Sequence of chain 1.G:
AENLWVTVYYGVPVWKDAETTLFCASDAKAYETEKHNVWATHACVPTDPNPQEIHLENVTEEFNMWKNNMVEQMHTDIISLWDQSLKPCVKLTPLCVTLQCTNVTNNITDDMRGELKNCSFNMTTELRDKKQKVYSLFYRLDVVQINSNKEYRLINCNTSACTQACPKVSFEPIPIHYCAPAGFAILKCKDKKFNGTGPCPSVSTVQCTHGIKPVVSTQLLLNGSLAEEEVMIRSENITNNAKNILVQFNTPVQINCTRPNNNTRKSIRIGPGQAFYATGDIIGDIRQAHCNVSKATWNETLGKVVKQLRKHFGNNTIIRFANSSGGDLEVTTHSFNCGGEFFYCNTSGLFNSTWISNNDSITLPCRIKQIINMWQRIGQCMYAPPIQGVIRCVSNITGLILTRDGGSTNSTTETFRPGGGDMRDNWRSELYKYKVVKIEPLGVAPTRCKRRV

This protein binds this small molecule.
Small molecule (SMILES): CC(=O)N[C@H]1[C@H](O[C@H]2[C@H](O)[C@@H](NC(C)=O)CO[C@@H]2CO)O[C@H](CO)[C@@H](O[C@@H]2O[C@H](CO)[C@@H](O)[C@H](O[C@H]3O[C@H](CO)[C@@H](O)[C@H](O)[C@@H]3O)[C@@H]2O)[C@@H]1O

Binding-site contacts:
Ligand atom O3 contacts residue MAN1 of chain 1.OA at 4.4 Å.
Ligand atom O2 contacts residue MAN2 of chain 1.OA at 4.1 Å.
Ligand atom C2 contacts residue MAN1 of chain 1.OA at 3.3 Å.
Ligand atom C1 contacts residue MAN1 of chain 1.OA at 3.9 Å.
Ligand atom O2 contacts residue MAN1 of chain 1.OA at 2.1 Å.
Ligand atom O5 contacts residue ASN361 of chain 1.G at 4.1 Å.
Ligand atom O5 contacts residue MAN1 of chain 1.OA at 4.4 Å.
Ligand atom C6 contacts residue ASN361 of chain 1.G at 4.3 Å.